The small molecule below binds the protein below.
Small molecule (SMILES): CC(=O)N[C@@H]1[C@@H](O)[C@H](O)[C@@H](CO)O[C@H]1O

Binding-site contacts:
Ligand atom N2 contacts residue ASN288 of chain 2.C at 2.8 Å (h-bond).
Ligand atom C7 contacts residue SER316 of chain 2.C at 3.8 Å.
Ligand atom C8 contacts residue MET315 of chain 2.C at 3.9 Å (hydrophobic).
Ligand atom C8 contacts residue THR317 of chain 2.C at 4.0 Å.
Ligand atom C5 contacts residue ILE286 of chain 2.C at 4.4 Å (hydrophobic).
Ligand atom C1 contacts residue ASN288 of chain 2.C at 1.5 Å.
Ligand atom O6 contacts residue ARG563 of chain 2.C at 3.7 Å.
Ligand atom C4 contacts residue ASN288 of chain 2.C at 4.3 Å.
Ligand atom C1 contacts residue ILE286 of chain 2.C at 3.9 Å (hydrophobic).
Ligand atom C5 contacts residue ASN288 of chain 2.C at 3.7 Å.
Ligand atom O7 contacts residue SER316 of chain 2.C at 4.0 Å.
Ligand atom N2 contacts residue SER316 of chain 2.C at 4.3 Å.
Ligand atom C7 contacts residue THR317 of chain 2.C at 4.4 Å.
Ligand atom O7 contacts residue ASN288 of chain 2.C at 4.4 Å.
Ligand atom C2 contacts residue ASN288 of chain 2.C at 2.5 Å.
Ligand atom O5 contacts residue ASN288 of chain 2.C at 2.5 Å (h-bond).
Ligand atom C3 contacts residue ASN288 of chain 2.C at 3.8 Å.
Ligand atom C6 contacts residue ARG563 of chain 2.C at 4.3 Å.
Ligand atom C7 contacts residue ASN288 of chain 2.C at 3.7 Å.
Ligand atom O7 contacts residue THR317 of chain 2.C at 3.9 Å.
Ligand atom O5 contacts residue ILE286 of chain 2.C at 3.9 Å.
Ligand atom C8 contacts residue SER316 of chain 2.C at 3.8 Å.

Sequence of chain 2.C:
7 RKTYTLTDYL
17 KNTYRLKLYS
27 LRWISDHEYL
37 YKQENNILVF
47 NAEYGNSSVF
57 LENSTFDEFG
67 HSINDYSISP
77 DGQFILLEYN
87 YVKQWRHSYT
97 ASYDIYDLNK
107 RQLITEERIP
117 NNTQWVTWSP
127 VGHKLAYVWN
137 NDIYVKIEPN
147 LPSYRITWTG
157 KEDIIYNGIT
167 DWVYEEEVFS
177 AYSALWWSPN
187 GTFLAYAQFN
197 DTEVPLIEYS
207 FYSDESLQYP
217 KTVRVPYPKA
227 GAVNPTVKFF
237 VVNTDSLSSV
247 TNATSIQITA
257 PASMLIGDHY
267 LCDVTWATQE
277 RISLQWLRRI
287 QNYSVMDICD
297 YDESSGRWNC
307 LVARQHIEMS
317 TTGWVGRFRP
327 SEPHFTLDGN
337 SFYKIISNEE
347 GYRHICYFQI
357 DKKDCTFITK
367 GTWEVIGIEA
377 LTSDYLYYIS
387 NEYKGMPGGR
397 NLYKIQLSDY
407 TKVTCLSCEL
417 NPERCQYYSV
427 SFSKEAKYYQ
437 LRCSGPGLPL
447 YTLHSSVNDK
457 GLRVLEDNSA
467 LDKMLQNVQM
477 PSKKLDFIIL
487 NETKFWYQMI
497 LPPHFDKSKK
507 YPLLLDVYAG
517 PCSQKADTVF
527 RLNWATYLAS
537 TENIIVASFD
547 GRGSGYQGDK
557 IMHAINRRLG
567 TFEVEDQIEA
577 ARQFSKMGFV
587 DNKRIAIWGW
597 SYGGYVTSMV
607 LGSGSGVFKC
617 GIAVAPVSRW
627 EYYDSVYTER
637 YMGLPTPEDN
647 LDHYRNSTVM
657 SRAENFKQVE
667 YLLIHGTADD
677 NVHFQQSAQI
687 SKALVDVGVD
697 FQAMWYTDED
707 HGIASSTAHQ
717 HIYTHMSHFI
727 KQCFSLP